Sequence of chain 1.A:
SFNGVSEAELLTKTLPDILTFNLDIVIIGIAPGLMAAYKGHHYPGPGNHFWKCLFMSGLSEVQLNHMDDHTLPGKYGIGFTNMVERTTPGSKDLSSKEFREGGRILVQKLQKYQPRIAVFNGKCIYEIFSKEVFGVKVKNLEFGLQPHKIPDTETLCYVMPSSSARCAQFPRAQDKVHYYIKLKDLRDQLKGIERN

This small molecule binds to this protein.
Small molecule (SMILES): Nc1nc(=O)[nH]cc1C(=O)O

Binding-site contacts:
Ligand atom C21 contacts residue ASN126 of chain 1.A at 3.0 Å.
Ligand atom C2 contacts residue ASN87 of chain 1.A at 4.2 Å.
Ligand atom N3 contacts residue TYR48 of chain 1.A at 4.0 Å.
Ligand atom N3 contacts residue ILE35 of chain 1.A at 3.9 Å.
Ligand atom N4 contacts residue ILE33 of chain 1.A at 4.2 Å.
Ligand atom N4 contacts residue GLY34 of chain 1.A at 2.4 Å.
Ligand atom C5 contacts residue GLY34 of chain 1.A at 4.2 Å.
Ligand atom C4 contacts residue GLY34 of chain 1.A at 3.3 Å.
Ligand atom N3 contacts residue ASN87 of chain 1.A at 3.5 Å (h-bond).
Ligand atom C2 contacts residue ALA36 of chain 1.A at 3.3 Å (hydrophobic).
Ligand atom O2 contacts residue ALA36 of chain 1.A at 2.9 Å (h-bond).
Ligand atom O22 contacts residue SER167 of chain 1.A at 4.2 Å.
Ligand atom O22 contacts residue TYR48 of chain 1.A at 3.7 Å.
Ligand atom O23 contacts residue ILE35 of chain 1.A at 3.3 Å.
Ligand atom O2 contacts residue PRO37 of chain 1.A at 2.9 Å.
Ligand atom C21 contacts residue SER167 of chain 1.A at 3.7 Å.
Ligand atom O23 contacts residue ASN126 of chain 1.A at 3.1 Å (h-bond).
Ligand atom O2 contacts residue GLY38 of chain 1.A at 3.2 Å (h-bond).
Ligand atom C4 contacts residue TYR48 of chain 1.A at 3.4 Å (hydrophobic).
Ligand atom C4 contacts residue ASN126 of chain 1.A at 4.3 Å.
Ligand atom N1 contacts residue ALA36 of chain 1.A at 3.5 Å (h-bond).
Ligand atom O2 contacts residue ASN87 of chain 1.A at 4.2 Å.
Ligand atom C2 contacts residue PRO37 of chain 1.A at 4.0 Å (hydrophobic).
Ligand atom C5 contacts residue ILE35 of chain 1.A at 3.7 Å (hydrophobic).
Ligand atom C5 contacts residue TYR48 of chain 1.A at 4.2 Å (hydrophobic).
Ligand atom O22 contacts residue ILE35 of chain 1.A at 4.2 Å.
Ligand atom C2 contacts residue GLY38 of chain 1.A at 4.3 Å.
Ligand atom N4 contacts residue ILE35 of chain 1.A at 3.4 Å (h-bond).
Ligand atom N3 contacts residue GLY34 of chain 1.A at 3.8 Å.
Ligand atom N4 contacts residue ASN87 of chain 1.A at 4.2 Å.
Ligand atom O22 contacts residue GLY34 of chain 1.A at 4.1 Å.
Ligand atom C21 contacts residue ILE35 of chain 1.A at 3.7 Å (hydrophobic).
Ligand atom O22 contacts residue SER168 of chain 1.A at 4.3 Å.
Ligand atom O23 contacts residue SER167 of chain 1.A at 2.7 Å (h-bond).
Ligand atom N3 contacts residue ALA36 of chain 1.A at 4.2 Å.
Ligand atom N4 contacts residue ASN126 of chain 1.A at 3.5 Å (h-bond).
Ligand atom O22 contacts residue ASN126 of chain 1.A at 2.3 Å (h-bond).
Ligand atom N4 contacts residue TYR48 of chain 1.A at 2.3 Å (h-bond).
Ligand atom C4 contacts residue ILE35 of chain 1.A at 3.4 Å (hydrophobic).
Ligand atom C4 contacts residue ASN87 of chain 1.A at 4.3 Å.